The small molecule below binds the protein below.
Small molecule (SMILES): [H]/N=C(/N)c1cccc(-c2nocc2C(=O)Nc2ccc(-c3ccccc3S(N)(=O)=O)cc2)c1

Sequence of chain 1.A:
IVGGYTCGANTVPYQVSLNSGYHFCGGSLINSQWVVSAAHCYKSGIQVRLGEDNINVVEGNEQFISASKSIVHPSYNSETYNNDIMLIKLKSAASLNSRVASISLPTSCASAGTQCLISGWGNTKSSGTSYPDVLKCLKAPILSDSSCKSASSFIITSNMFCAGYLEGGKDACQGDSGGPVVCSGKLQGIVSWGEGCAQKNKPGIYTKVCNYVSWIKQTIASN

Binding-site contacts:
Ligand atom C2 contacts residue ALA172 of chain 1.A at 3.1 Å (hydrophobic).
Ligand atom N3 contacts residue GLY196 of chain 1.A at 3.0 Å (h-bond).
Ligand atom N1 contacts residue ASP171 of chain 1.A at 3.0 Å (salt-bridge).
Ligand atom C20 contacts residue GLY194 of chain 1.A at 3.6 Å.
Ligand atom N1 contacts residue GLY204 of chain 1.A at 3.4 Å.
Ligand atom C6 contacts residue SER177 of chain 1.A at 3.5 Å.
Ligand atom N3 contacts residue ASP171 of chain 1.A at 2.6 Å (salt-bridge).
Ligand atom C23 contacts residue PHE154 of chain 1.A at 3.6 Å (hydrophobic).
Ligand atom C2 contacts residue ASP171 of chain 1.A at 3.5 Å.
Ligand atom O40 contacts residue GLN174 of chain 1.A at 3.7 Å.
Ligand atom O29 contacts residue GLU79 of chain 1.A at 3.6 Å.
Ligand atom C17 contacts residue TYR81 of chain 1.A at 3.6 Å (hydrophobic).
Ligand atom C4 contacts residue TRP193 of chain 1.A at 3.7 Å (hydrophobic).
Ligand atom O13 contacts residue GLY194 of chain 1.A at 3.1 Å (h-bond).
Ligand atom O28 contacts residue PHE154 of chain 1.A at 3.6 Å.
Ligand atom N3 contacts residue ALA172 of chain 1.A at 3.1 Å (h-bond).
Ligand atom C22 contacts residue TRP193 of chain 1.A at 3.5 Å (hydrophobic).
Ligand atom C9 contacts residue GLY194 of chain 1.A at 3.4 Å.
Ligand atom C20 contacts residue TRP193 of chain 1.A at 3.8 Å (hydrophobic).
Ligand atom O13 contacts residue TRP193 of chain 1.A at 3.2 Å.
Ligand atom N3 contacts residue CYS197 of chain 1.A at 3.7 Å.
Ligand atom N39 contacts residue GLN174 of chain 1.A at 3.2 Å.
Ligand atom C25 contacts residue GLU79 of chain 1.A at 2.9 Å.
Ligand atom S27 contacts residue GLU79 of chain 1.A at 3.6 Å (salt-bridge).
Ligand atom C24 contacts residue GLU79 of chain 1.A at 3.5 Å.
Ligand atom C26 contacts residue GLU79 of chain 1.A at 3.3 Å.
Ligand atom N30 contacts residue GLU79 of chain 1.A at 3.1 Å (salt-bridge).
Ligand atom C24 contacts residue THR80 of chain 1.A at 3.3 Å.
Ligand atom N1 contacts residue ALA172 of chain 1.A at 3.3 Å (h-bond).
Ligand atom C15 contacts residue GLY194 of chain 1.A at 3.6 Å.
Ligand atom C26 contacts residue PHE154 of chain 1.A at 3.7 Å (hydrophobic).
Ligand atom N14 contacts residue GLY194 of chain 1.A at 3.1 Å (h-bond).
Ligand atom C12 contacts residue GLY194 of chain 1.A at 2.9 Å.
Ligand atom N1 contacts residue TRP193 of chain 1.A at 3.7 Å.
Ligand atom C4 contacts residue GLY194 of chain 1.A at 3.6 Å.
Ligand atom C19 contacts residue TRP193 of chain 1.A at 3.5 Å (hydrophobic).
Ligand atom C11 contacts residue GLY194 of chain 1.A at 3.2 Å.
Ligand atom C23 contacts residue THR80 of chain 1.A at 3.3 Å.
Ligand atom C10 contacts residue GLY194 of chain 1.A at 3.6 Å.
Ligand atom C9 contacts residue GLY196 of chain 1.A at 3.2 Å.